Binding-site contacts:
Ligand atom O1A contacts residue ARG212 of chain 1.A at 3.4 Å (salt-bridge).
Ligand atom C1 contacts residue ARG290 of chain 1.A at 3.5 Å.
Ligand atom N4 contacts residue ASP70 of chain 1.A at 2.8 Å (salt-bridge).
Ligand atom C1 contacts residue TYR324 of chain 1.A at 3.0 Å (hydrophobic).
Ligand atom O10 contacts residue ASP70 of chain 1.A at 3.6 Å.
Ligand atom C2 contacts residue TYR324 of chain 1.A at 2.7 Å (hydrophobic).
Ligand atom C3 contacts residue ARG37 of chain 1.A at 3.9 Å.
Ligand atom O1A contacts residue TYR324 of chain 1.A at 3.4 Å (h-bond).
Ligand atom O9 contacts residue ARG144 of chain 1.A at 3.5 Å (salt-bridge).
Ligand atom O8 contacts residue ARG212 of chain 1.A at 3.4 Å.
Ligand atom O1A contacts residue ARG290 of chain 1.A at 2.8 Å (salt-bridge).
Ligand atom C9 contacts residue GLU196 of chain 1.A at 3.4 Å.
Ligand atom O1B contacts residue ARG290 of chain 1.A at 2.9 Å (salt-bridge).
Ligand atom C4 contacts residue TYR324 of chain 1.A at 3.6 Å (hydrophobic).
Ligand atom C3 contacts residue ASP70 of chain 1.A at 3.5 Å.
Ligand atom O1B contacts residue ARG37 of chain 1.A at 2.7 Å (salt-bridge).
Ligand atom N4 contacts residue GLU38 of chain 1.A at 3.0 Å (salt-bridge).
Ligand atom C4 contacts residue ASP70 of chain 1.A at 3.6 Å.
Ligand atom C11 contacts residue ILE142 of chain 1.A at 3.8 Å (hydrophobic).
Ligand atom C3 contacts residue GLU38 of chain 1.A at 3.5 Å.
Ligand atom C10 contacts residue ARG71 of chain 1.A at 3.9 Å.
Ligand atom C11 contacts residue ARG144 of chain 1.A at 4.0 Å.
Ligand atom C4 contacts residue GLU38 of chain 1.A at 3.6 Å.
Ligand atom O8 contacts residue GLU196 of chain 1.A at 2.7 Å (salt-bridge).
Ligand atom O8 contacts residue GLU197 of chain 1.A at 3.8 Å.
Ligand atom O6 contacts residue TYR324 of chain 1.A at 3.3 Å (h-bond).
Ligand atom C8 contacts residue GLU196 of chain 1.A at 3.6 Å.
Ligand atom O9 contacts residue ALA166 of chain 1.A at 3.2 Å.
Ligand atom C8 contacts residue ARG212 of chain 1.A at 3.6 Å.
Ligand atom C9 contacts residue ASN214 of chain 1.A at 4.0 Å.
Ligand atom C11 contacts residue TRP98 of chain 1.A at 3.6 Å (hydrophobic).
Ligand atom C3 contacts residue TYR324 of chain 1.A at 3.0 Å (hydrophobic).
Ligand atom C9 contacts residue ALA166 of chain 1.A at 3.6 Å (hydrophobic).
Ligand atom O10 contacts residue ARG71 of chain 1.A at 2.8 Å (salt-bridge).
Ligand atom O9 contacts residue GLU196 of chain 1.A at 2.6 Å (salt-bridge).
Ligand atom C1 contacts residue ARG37 of chain 1.A at 3.9 Å.
Ligand atom O1B contacts residue TYR324 of chain 1.A at 3.5 Å (h-bond).
Ligand atom C6 contacts residue GLU197 of chain 1.A at 3.6 Å.
Ligand atom O6 contacts residue ARG212 of chain 1.A at 4.0 Å.
Ligand atom C6 contacts residue TYR324 of chain 1.A at 3.7 Å (hydrophobic).

Sequence of chain 1.A:
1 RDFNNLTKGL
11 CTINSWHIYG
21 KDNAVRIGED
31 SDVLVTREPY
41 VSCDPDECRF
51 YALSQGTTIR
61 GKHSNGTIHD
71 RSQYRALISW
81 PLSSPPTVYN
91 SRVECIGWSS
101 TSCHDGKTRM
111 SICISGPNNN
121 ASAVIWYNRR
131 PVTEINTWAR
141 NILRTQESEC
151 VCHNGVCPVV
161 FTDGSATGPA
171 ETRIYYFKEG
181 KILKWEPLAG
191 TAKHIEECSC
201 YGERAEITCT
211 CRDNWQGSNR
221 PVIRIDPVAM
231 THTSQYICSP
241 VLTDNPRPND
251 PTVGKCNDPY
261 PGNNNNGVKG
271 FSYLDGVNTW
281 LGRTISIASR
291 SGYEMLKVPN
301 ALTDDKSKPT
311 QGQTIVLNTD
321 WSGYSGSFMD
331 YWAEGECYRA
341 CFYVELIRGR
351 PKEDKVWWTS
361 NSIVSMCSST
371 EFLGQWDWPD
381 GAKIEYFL

This small molecule binds to this protein.
Small molecule (SMILES): CC(=O)N[C@H]1[C@H]([C@H](O)[C@H](O)CO)OC(C(=O)O)=C[C@@H]1N